Sequence of chain 1.C:
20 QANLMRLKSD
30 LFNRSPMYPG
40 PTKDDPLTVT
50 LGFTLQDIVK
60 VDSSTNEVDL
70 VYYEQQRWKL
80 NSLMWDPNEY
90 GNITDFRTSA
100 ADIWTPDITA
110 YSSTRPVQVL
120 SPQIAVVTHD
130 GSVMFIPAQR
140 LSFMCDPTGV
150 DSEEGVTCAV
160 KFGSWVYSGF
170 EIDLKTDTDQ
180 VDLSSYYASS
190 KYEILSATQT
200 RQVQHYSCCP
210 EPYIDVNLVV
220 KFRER

The protein below binds the small molecule below.
Small molecule (SMILES): NC(=O)c1ccc(-c2cc([C@H]3C[C@@H]4CC[C@H]3N4)cnc2F)nc1

Binding-site contacts:
Ligand atom C5 contacts residue VAL125 of chain 1.D at 3.6 Å (hydrophobic).
Ligand atom C7 contacts residue CYS208 of chain 1.C at 3.8 Å (hydrophobic).
Ligand atom N contacts residue GLU210 of chain 1.C at 3.7 Å.
Ligand atom C9 contacts residue ILE135 of chain 1.D at 3.6 Å (hydrophobic).
Ligand atom C12 contacts residue TRP164 of chain 1.C at 3.7 Å (hydrophobic).
Ligand atom C2 contacts residue ARG96 of chain 1.D at 3.7 Å.
Ligand atom C14 contacts residue TYR205 of chain 1.C at 3.5 Å (hydrophobic).
Ligand atom C contacts residue PO41 of chain 1.CA at 3.6 Å.
Ligand atom C8 contacts residue TRP164 of chain 1.C at 3.3 Å (hydrophobic).
Ligand atom N3 contacts residue TRP164 of chain 1.C at 2.9 Å (h-bond).
Ligand atom C14 contacts residue TYR110 of chain 1.C at 3.8 Å (hydrophobic).
Ligand atom C4 contacts residue MET133 of chain 1.D at 3.4 Å (hydrophobic).
Ligand atom C5 contacts residue MET133 of chain 1.D at 3.2 Å (hydrophobic).
Ligand atom C7 contacts residue TYR212 of chain 1.C at 3.6 Å (hydrophobic).
Ligand atom C2 contacts residue PO41 of chain 1.CA at 3.6 Å.
Ligand atom C1 contacts residue VAL125 of chain 1.D at 3.9 Å (hydrophobic).
Ligand atom N2 contacts residue ILE135 of chain 1.D at 3.6 Å.
Ligand atom N2 contacts residue VAL165 of chain 1.C at 3.8 Å.
Ligand atom C4 contacts residue VAL125 of chain 1.D at 3.7 Å (hydrophobic).
Ligand atom C11 contacts residue CYS207 of chain 1.C at 3.8 Å (hydrophobic).
Ligand atom C7 contacts residue ILE135 of chain 1.D at 3.8 Å (hydrophobic).
Ligand atom C16 contacts residue TRP164 of chain 1.C at 3.7 Å (hydrophobic).
Ligand atom C12 contacts residue TYR212 of chain 1.C at 3.6 Å (hydrophobic).
Ligand atom C6 contacts residue ILE135 of chain 1.D at 3.9 Å (hydrophobic).
Ligand atom F contacts residue MET133 of chain 1.D at 3.8 Å.
Ligand atom N3 contacts residue TYR110 of chain 1.C at 3.1 Å (h-bond).
Ligand atom C9 contacts residue TRP164 of chain 1.C at 3.2 Å (hydrophobic).
Ligand atom C13 contacts residue TRP164 of chain 1.C at 3.8 Å (hydrophobic).
Ligand atom O contacts residue ASP94 of chain 1.D at 3.6 Å.
Ligand atom C15 contacts residue TYR72 of chain 1.D at 3.8 Å (hydrophobic).
Ligand atom C11 contacts residue TRP164 of chain 1.C at 3.7 Å (hydrophobic).
Ligand atom C8 contacts residue ILE135 of chain 1.D at 3.7 Å (hydrophobic).
Ligand atom N contacts residue PO41 of chain 1.CA at 2.8 Å (h-bond).
Ligand atom N1 contacts residue TYR212 of chain 1.C at 3.0 Å (h-bond).
Ligand atom C2 contacts residue TYR212 of chain 1.C at 3.7 Å (hydrophobic).
Ligand atom O contacts residue THR127 of chain 1.D at 3.7 Å.
Ligand atom O contacts residue VAL125 of chain 1.D at 3.6 Å.
Ligand atom C10 contacts residue ILE135 of chain 1.D at 3.8 Å (hydrophobic).
Ligand atom C13 contacts residue TYR110 of chain 1.C at 3.3 Å (hydrophobic).
Ligand atom F contacts residue VAL125 of chain 1.D at 3.6 Å.

Sequence of chain 1.D:
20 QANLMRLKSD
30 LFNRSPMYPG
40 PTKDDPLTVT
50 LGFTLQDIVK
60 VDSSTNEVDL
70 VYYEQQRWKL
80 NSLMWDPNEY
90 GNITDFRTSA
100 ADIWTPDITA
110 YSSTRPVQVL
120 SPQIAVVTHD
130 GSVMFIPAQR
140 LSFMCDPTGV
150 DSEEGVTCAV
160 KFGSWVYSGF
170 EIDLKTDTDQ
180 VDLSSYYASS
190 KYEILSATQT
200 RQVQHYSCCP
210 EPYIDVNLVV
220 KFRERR